Sequence of chain 2.A:
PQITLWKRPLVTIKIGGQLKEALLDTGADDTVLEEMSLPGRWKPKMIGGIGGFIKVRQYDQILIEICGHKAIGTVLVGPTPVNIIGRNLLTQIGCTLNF

This protein binds this small molecule.
Small molecule (SMILES): COc1ccc(S(=O)(=O)N(CC(C)C)C[C@@H](O)[C@H](Cc2ccccc2)n2cc(CNC(=O)c3ccc(CNC(=O)OC(C)(C)C)cc3)nn2)cc1

Binding-site contacts:
Ligand atom C15 contacts residue A831 of chain 2.B at 1.9 Å.
Ligand atom C8 contacts residue A831 of chain 2.B at 0.8 Å.
Ligand atom C24 contacts residue A831 of chain 2.B at 1.5 Å.
Ligand atom N contacts residue A831 of chain 2.B at 0.9 Å.
Ligand atom C10 contacts residue A831 of chain 2.B at 1.0 Å.
Ligand atom S contacts residue A831 of chain 2.B at 0.7 Å.
Ligand atom C2 contacts residue A831 of chain 2.B at 0.7 Å.
Ligand atom C12 contacts residue A831 of chain 2.B at 0.9 Å.
Ligand atom C7 contacts residue A831 of chain 2.B at 1.4 Å.
Ligand atom C23 contacts residue A831 of chain 2.B at 1.2 Å.
Ligand atom O4 contacts residue ASP25 of chain 2.A at 2.5 Å (salt-bridge).
Ligand atom C contacts residue A831 of chain 2.B at 1.3 Å.
Ligand atom C21 contacts residue A831 of chain 2.B at 1.4 Å.
Ligand atom C19 contacts residue A831 of chain 2.B at 0.8 Å.
Ligand atom C20 contacts residue A831 of chain 2.B at 1.0 Å.
Ligand atom C13 contacts residue A831 of chain 2.B at 1.3 Å.
Ligand atom C3 contacts residue A831 of chain 2.B at 1.0 Å.
Ligand atom C22 contacts residue A831 of chain 2.B at 1.1 Å.
Ligand atom C1 contacts residue A831 of chain 2.B at 0.8 Å.
Ligand atom C4 contacts residue A831 of chain 2.B at 1.4 Å.
Ligand atom C16 contacts residue A831 of chain 2.B at 0.8 Å.
Ligand atom C18 contacts residue A831 of chain 2.B at 1.7 Å.
Ligand atom O1 contacts residue A831 of chain 2.B at 1.3 Å (h-bond).
Ligand atom N1 contacts residue A831 of chain 2.B at 1.1 Å (h-bond).
Ligand atom O contacts residue A831 of chain 2.B at 2.2 Å.
Ligand atom O3 contacts residue A831 of chain 2.B at 2.8 Å.
Ligand atom C14 contacts residue A831 of chain 2.B at 1.7 Å.
Ligand atom O2 contacts residue A831 of chain 2.B at 1.1 Å (h-bond).
Ligand atom N2 contacts residue A831 of chain 2.B at 1.5 Å (h-bond).
Ligand atom C30 contacts residue A831 of chain 2.B at 1.7 Å.
Ligand atom C6 contacts residue A831 of chain 2.B at 1.6 Å.
Ligand atom C12 contacts residue GLY48 of chain 2.A at 2.8 Å.
Ligand atom N3 contacts residue A831 of chain 2.B at 1.1 Å (h-bond).
Ligand atom C5 contacts residue A831 of chain 2.B at 0.5 Å.
Ligand atom C11 contacts residue A831 of chain 2.B at 0.9 Å.
Ligand atom N4 contacts residue A831 of chain 2.B at 1.0 Å.
Ligand atom C25 contacts residue A831 of chain 2.B at 1.5 Å.
Ligand atom C17 contacts residue ASP30 of chain 2.A at 2.8 Å.
Ligand atom C9 contacts residue A831 of chain 2.B at 1.1 Å.
Ligand atom O4 contacts residue A831 of chain 2.B at 1.0 Å (h-bond).

Sequence of chain 1.A:
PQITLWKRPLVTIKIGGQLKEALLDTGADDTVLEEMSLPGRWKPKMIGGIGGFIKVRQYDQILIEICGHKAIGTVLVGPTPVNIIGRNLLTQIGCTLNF